The small molecule below binds the protein below.
Small molecule (SMILES): CC(=O)N[C@H]1[C@H](O[C@H]2[C@H](O)[C@@H](NC(C)=O)CO[C@@H]2CO)O[C@H](CO)[C@@H](O)[C@@H]1O

Binding-site contacts:
Ligand atom C3 contacts residue ASN355 of chain 1.G at 3.8 Å.
Ligand atom C5 contacts residue ASN355 of chain 1.G at 3.6 Å.
Ligand atom O5 contacts residue SER357 of chain 1.G at 4.3 Å.
Ligand atom N2 contacts residue ASN355 of chain 1.G at 2.9 Å (h-bond).
Ligand atom C5 contacts residue GLN332 of chain 1.G at 4.3 Å.
Ligand atom O7 contacts residue ASN355 of chain 1.G at 4.3 Å.
Ligand atom C8 contacts residue ASN355 of chain 1.G at 3.2 Å.
Ligand atom C7 contacts residue ASN355 of chain 1.G at 3.3 Å.
Ligand atom O4 contacts residue GLN332 of chain 1.G at 4.0 Å.
Ligand atom C4 contacts residue ASN355 of chain 1.G at 4.2 Å.
Ligand atom C1 contacts residue ASN355 of chain 1.G at 1.4 Å.
Ligand atom O5 contacts residue ASN355 of chain 1.G at 2.3 Å (h-bond).
Ligand atom C2 contacts residue ASN355 of chain 1.G at 2.5 Å.

Sequence of chain 1.G:
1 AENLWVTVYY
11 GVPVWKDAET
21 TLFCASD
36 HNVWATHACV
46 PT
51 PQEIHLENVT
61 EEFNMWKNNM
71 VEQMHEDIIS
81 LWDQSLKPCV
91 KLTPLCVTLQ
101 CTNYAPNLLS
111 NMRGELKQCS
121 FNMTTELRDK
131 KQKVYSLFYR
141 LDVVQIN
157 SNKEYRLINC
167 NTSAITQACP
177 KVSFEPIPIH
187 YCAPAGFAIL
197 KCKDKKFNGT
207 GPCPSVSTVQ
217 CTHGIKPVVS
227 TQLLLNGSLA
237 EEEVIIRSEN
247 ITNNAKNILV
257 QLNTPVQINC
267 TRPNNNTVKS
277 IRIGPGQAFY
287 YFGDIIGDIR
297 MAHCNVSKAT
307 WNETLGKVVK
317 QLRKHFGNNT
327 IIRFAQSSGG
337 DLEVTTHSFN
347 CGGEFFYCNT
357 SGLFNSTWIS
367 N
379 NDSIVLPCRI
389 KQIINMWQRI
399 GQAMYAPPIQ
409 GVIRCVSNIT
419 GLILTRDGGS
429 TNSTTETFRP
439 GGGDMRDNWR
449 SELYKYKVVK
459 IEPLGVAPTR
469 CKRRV